Sequence of chain 1.A:
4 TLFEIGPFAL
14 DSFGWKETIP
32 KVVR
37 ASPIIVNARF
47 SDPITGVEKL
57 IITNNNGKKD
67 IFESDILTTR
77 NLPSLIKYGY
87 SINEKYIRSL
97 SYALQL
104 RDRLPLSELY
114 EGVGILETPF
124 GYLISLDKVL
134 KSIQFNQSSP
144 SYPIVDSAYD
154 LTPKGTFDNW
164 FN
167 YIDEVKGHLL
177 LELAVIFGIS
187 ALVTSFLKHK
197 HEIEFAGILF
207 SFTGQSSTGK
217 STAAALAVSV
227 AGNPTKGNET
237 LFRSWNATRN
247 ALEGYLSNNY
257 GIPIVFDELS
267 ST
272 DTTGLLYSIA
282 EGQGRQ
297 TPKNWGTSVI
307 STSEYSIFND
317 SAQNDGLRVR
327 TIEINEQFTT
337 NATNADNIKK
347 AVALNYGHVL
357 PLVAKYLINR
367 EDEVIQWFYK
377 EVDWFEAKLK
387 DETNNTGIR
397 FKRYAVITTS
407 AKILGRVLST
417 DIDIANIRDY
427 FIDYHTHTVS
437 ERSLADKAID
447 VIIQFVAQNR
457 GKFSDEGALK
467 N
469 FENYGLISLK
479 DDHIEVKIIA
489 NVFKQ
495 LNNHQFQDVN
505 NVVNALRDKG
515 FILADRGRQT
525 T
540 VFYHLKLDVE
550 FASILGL

Binding-site contacts:
Ligand atom O1A contacts residue MG1 of chain 1.D at 3.4 Å.
Ligand atom PB contacts residue MG1 of chain 1.D at 3.2 Å.
Ligand atom C4 contacts residue SER213 of chain 1.A at 3.4 Å.
Ligand atom N3 contacts residue ASN391 of chain 2.B at 3.6 Å.
Ligand atom C5 contacts residue THR335 of chain 1.A at 3.6 Å.
Ligand atom C3' contacts residue ASP342 of chain 1.A at 3.4 Å.
Ligand atom O1G contacts residue ARG326 of chain 2.B at 3.1 Å (salt-bridge).
Ligand atom N1 contacts residue ASN391 of chain 2.B at 3.5 Å.
Ligand atom N3B contacts residue MG1 of chain 1.D at 3.5 Å.
Ligand atom O3G contacts residue SER212 of chain 1.A at 3.4 Å.
Ligand atom O3' contacts residue ASP342 of chain 1.A at 2.5 Å (salt-bridge).
Ligand atom C2 contacts residue ASN391 of chain 2.B at 3.4 Å.
Ligand atom O3A contacts residue THR214 of chain 1.A at 3.4 Å (h-bond).
Ligand atom O1B contacts residue SER217 of chain 1.A at 2.7 Å (h-bond).
Ligand atom N6 contacts residue THR335 of chain 1.A at 2.8 Å (h-bond).
Ligand atom O2B contacts residue LYS216 of chain 1.A at 3.0 Å (salt-bridge).
Ligand atom C5 contacts residue SER213 of chain 1.A at 3.5 Å.
Ligand atom O4' contacts residue ARG395 of chain 2.B at 3.4 Å.
Ligand atom O2G contacts residue SER212 of chain 1.A at 2.5 Å (h-bond).
Ligand atom O2B contacts residue SER213 of chain 1.A at 3.5 Å (h-bond).
Ligand atom O3G contacts residue LYS216 of chain 1.A at 3.3 Å (salt-bridge).
Ligand atom O1G contacts residue GLU264 of chain 1.A at 3.4 Å (salt-bridge).
Ligand atom O2G contacts residue ARG395 of chain 2.B at 3.0 Å (salt-bridge).
Ligand atom O2A contacts residue GLY215 of chain 1.A at 3.2 Å.
Ligand atom N3B contacts residue SER213 of chain 1.A at 3.0 Å (h-bond).
Ligand atom N7 contacts residue GLY215 of chain 1.A at 3.5 Å (h-bond).
Ligand atom PG contacts residue SER212 of chain 1.A at 3.6 Å.
Ligand atom O2G contacts residue GLY322 of chain 2.B at 3.6 Å.
Ligand atom O1G contacts residue MG1 of chain 1.D at 2.0 Å.
Ligand atom O1A contacts residue SER217 of chain 1.A at 3.5 Å.
Ligand atom N7 contacts residue THR335 of chain 1.A at 2.9 Å (h-bond).
Ligand atom O1A contacts residue LYS345 of chain 1.A at 3.5 Å (salt-bridge).
Ligand atom PG contacts residue ARG326 of chain 2.B at 3.6 Å.
Ligand atom O3A contacts residue GLY215 of chain 1.A at 3.2 Å (h-bond).
Ligand atom N3 contacts residue ALA338 of chain 1.A at 3.5 Å.
Ligand atom N3B contacts residue ARG395 of chain 2.B at 3.2 Å (salt-bridge).
Ligand atom PG contacts residue MG1 of chain 1.D at 3.2 Å.
Ligand atom O2A contacts residue THR218 of chain 1.A at 2.5 Å (h-bond).
Ligand atom O1B contacts residue MG1 of chain 1.D at 1.9 Å.
Ligand atom O2G contacts residue ARG326 of chain 2.B at 2.9 Å (salt-bridge).

Sequence of chain 2.B:
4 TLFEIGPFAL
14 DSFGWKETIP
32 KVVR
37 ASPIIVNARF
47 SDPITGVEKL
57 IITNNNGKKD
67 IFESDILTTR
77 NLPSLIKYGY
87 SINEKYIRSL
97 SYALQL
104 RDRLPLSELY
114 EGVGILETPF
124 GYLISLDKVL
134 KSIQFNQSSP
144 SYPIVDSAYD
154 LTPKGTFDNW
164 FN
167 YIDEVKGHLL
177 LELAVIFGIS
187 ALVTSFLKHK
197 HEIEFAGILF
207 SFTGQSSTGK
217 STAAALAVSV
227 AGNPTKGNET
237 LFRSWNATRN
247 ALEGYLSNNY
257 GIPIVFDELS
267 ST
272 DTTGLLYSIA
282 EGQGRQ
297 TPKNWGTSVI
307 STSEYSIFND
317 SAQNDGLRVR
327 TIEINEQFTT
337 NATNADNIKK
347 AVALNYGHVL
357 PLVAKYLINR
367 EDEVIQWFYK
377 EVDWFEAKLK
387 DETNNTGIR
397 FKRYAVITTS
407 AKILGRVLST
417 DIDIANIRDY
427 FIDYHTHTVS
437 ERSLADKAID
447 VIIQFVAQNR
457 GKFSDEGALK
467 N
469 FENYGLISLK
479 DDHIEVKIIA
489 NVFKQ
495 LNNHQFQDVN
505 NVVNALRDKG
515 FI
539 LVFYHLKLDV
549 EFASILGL

This small molecule binds to this protein.
Small molecule (SMILES): Nc1ncnc2c1ncn2[C@@H]1O[C@H](CO[P](=O)(O)O[P](=O)(O)NP(=O)(O)O)[C@@H](O)[C@H]1O